The protein below binds the small molecule below.
Small molecule (SMILES): Cc1nc(-c2ccccn2)nc(NCCc2ccccc2)c1Cl

Sequence of chain 1.A:
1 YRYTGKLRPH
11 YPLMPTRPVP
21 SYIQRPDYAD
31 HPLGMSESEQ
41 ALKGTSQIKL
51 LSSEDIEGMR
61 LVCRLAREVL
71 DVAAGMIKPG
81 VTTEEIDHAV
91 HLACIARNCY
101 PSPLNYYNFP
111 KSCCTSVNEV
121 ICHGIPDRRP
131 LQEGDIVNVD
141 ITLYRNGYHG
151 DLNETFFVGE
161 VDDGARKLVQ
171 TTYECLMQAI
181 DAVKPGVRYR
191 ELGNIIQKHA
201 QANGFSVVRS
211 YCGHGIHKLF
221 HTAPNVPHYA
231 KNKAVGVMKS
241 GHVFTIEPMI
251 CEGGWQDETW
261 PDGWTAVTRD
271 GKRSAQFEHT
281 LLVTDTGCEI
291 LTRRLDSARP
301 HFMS

Binding-site contacts:
Ligand atom N3 contacts residue HIS123 of chain 1.A at 3.3 Å (h-bond).
Ligand atom C8 contacts residue CO1 of chain 1.D at 3.2 Å.
Ligand atom N3 contacts residue HIS221 of chain 1.A at 3.1 Å (h-bond).
Ligand atom C4 contacts residue TYR106 of chain 1.A at 3.2 Å (hydrophobic).
Ligand atom C4 contacts residue TRP264 of chain 1.A at 3.5 Å (hydrophobic).
Ligand atom N2 contacts residue HIS221 of chain 1.A at 3.5 Å.
Ligand atom C18 contacts residue HIS221 of chain 1.A at 3.6 Å.
Ligand atom C13 contacts residue EPE1 of chain 1.G at 3.4 Å.
Ligand atom C18 contacts residue CO1 of chain 1.D at 3.4 Å.
Ligand atom N1 contacts residue CO1 of chain 1.D at 2.1 Å.
Ligand atom C1 contacts residue CYS114 of chain 1.A at 3.4 Å (hydrophobic).
Ligand atom C11 contacts residue EPE1 of chain 1.G at 2.7 Å.
Ligand atom C3 contacts residue TRP264 of chain 1.A at 3.5 Å (hydrophobic).
Ligand atom N4 contacts residue HIS221 of chain 1.A at 3.8 Å.
Ligand atom C1 contacts residue CO1 of chain 1.D at 3.2 Å.
Ligand atom C15 contacts residue TYR211 of chain 1.A at 3.8 Å (hydrophobic).
Ligand atom C7 contacts residue HIS221 of chain 1.A at 3.6 Å.
Ligand atom C10 contacts residue EPE1 of chain 1.G at 3.7 Å.
Ligand atom C12 contacts residue EPE1 of chain 1.G at 3.8 Å.
Ligand atom C5 contacts residue HIS221 of chain 1.A at 3.9 Å.
Ligand atom C9 contacts residue HIS221 of chain 1.A at 3.4 Å.
Ligand atom CL1 contacts residue HIS221 of chain 1.A at 3.7 Å.
Ligand atom N1 contacts residue HIS123 of chain 1.A at 2.8 Å (h-bond).
Ligand atom C14 contacts residue TRP264 of chain 1.A at 3.4 Å (hydrophobic).
Ligand atom C13 contacts residue TRP264 of chain 1.A at 3.8 Å (hydrophobic).
Ligand atom C3 contacts residue TYR106 of chain 1.A at 3.6 Å (hydrophobic).
Ligand atom N4 contacts residue TYR106 of chain 1.A at 3.8 Å.
Ligand atom C10 contacts residue TYR106 of chain 1.A at 3.9 Å (hydrophobic).
Ligand atom C5 contacts residue CO1 of chain 1.D at 3.1 Å.
Ligand atom C1 contacts residue HIS123 of chain 1.A at 3.5 Å.
Ligand atom C2 contacts residue PHE109 of chain 1.A at 3.9 Å (hydrophobic).
Ligand atom C6 contacts residue CO1 of chain 1.D at 3.2 Å.
Ligand atom C8 contacts residue HIS221 of chain 1.A at 3.1 Å.
Ligand atom C6 contacts residue HIS123 of chain 1.A at 3.7 Å.
Ligand atom C2 contacts residue CYS114 of chain 1.A at 3.8 Å (hydrophobic).
Ligand atom C14 contacts residue EPE1 of chain 1.G at 3.6 Å.
Ligand atom N2 contacts residue TYR106 of chain 1.A at 3.5 Å.
Ligand atom C5 contacts residue HIS123 of chain 1.A at 3.6 Å.
Ligand atom C6 contacts residue HIS221 of chain 1.A at 3.3 Å.
Ligand atom N3 contacts residue CO1 of chain 1.D at 2.3 Å.